Binding-site contacts:
Ligand atom C2 contacts residue GLN1071 of chain 1.B at 4.5 Å.
Ligand atom C4 contacts residue ASN717 of chain 1.B at 4.2 Å.
Ligand atom C5 contacts residue LEU922 of chain 1.B at 4.0 Å (hydrophobic).
Ligand atom C2 contacts residue ASN717 of chain 1.B at 2.5 Å.
Ligand atom C1 contacts residue LEU922 of chain 1.B at 4.3 Å (hydrophobic).
Ligand atom O6 contacts residue THR719 of chain 1.B at 4.4 Å.
Ligand atom N2 contacts residue ASN717 of chain 1.B at 2.9 Å (h-bond).
Ligand atom O4 contacts residue LEU922 of chain 1.B at 3.9 Å.
Ligand atom C1 contacts residue GLN1071 of chain 1.B at 4.3 Å.
Ligand atom O6 contacts residue GLN926 of chain 1.B at 4.1 Å.
Ligand atom O7 contacts residue LEU922 of chain 1.B at 3.0 Å.
Ligand atom C5 contacts residue ASN717 of chain 1.B at 3.6 Å.
Ligand atom C5 contacts residue GLN926 of chain 1.B at 4.3 Å.
Ligand atom C6 contacts residue GLN926 of chain 1.B at 4.2 Å.
Ligand atom C6 contacts residue LEU922 of chain 1.B at 4.4 Å (hydrophobic).
Ligand atom C8 contacts residue LEU922 of chain 1.B at 4.3 Å (hydrophobic).
Ligand atom C7 contacts residue LEU922 of chain 1.B at 3.9 Å (hydrophobic).
Ligand atom O7 contacts residue ASN717 of chain 1.B at 3.0 Å (h-bond).
Ligand atom O7 contacts residue GLN1071 of chain 1.B at 2.7 Å (h-bond).
Ligand atom O5 contacts residue ASN717 of chain 1.B at 2.4 Å (h-bond).
Ligand atom O5 contacts residue GLN1071 of chain 1.B at 4.2 Å.
Ligand atom C3 contacts residue LEU922 of chain 1.B at 4.3 Å (hydrophobic).
Ligand atom C1 contacts residue ASN717 of chain 1.B at 1.4 Å.
Ligand atom C8 contacts residue ASN717 of chain 1.B at 4.4 Å.
Ligand atom C3 contacts residue ASN717 of chain 1.B at 3.8 Å.
Ligand atom C7 contacts residue ASN717 of chain 1.B at 3.2 Å.
Ligand atom C7 contacts residue GLN1071 of chain 1.B at 3.8 Å.
Ligand atom C4 contacts residue LEU922 of chain 1.B at 4.5 Å (hydrophobic).

The small molecule below binds the protein below.
Small molecule (SMILES): CC(=O)N[C@H]1[C@H](O[C@H]2[C@H](O)[C@@H](NC(C)=O)CO[C@@H]2CO)O[C@H](CO)[C@@H](O)[C@@H]1O

Sequence of chain 1.B:
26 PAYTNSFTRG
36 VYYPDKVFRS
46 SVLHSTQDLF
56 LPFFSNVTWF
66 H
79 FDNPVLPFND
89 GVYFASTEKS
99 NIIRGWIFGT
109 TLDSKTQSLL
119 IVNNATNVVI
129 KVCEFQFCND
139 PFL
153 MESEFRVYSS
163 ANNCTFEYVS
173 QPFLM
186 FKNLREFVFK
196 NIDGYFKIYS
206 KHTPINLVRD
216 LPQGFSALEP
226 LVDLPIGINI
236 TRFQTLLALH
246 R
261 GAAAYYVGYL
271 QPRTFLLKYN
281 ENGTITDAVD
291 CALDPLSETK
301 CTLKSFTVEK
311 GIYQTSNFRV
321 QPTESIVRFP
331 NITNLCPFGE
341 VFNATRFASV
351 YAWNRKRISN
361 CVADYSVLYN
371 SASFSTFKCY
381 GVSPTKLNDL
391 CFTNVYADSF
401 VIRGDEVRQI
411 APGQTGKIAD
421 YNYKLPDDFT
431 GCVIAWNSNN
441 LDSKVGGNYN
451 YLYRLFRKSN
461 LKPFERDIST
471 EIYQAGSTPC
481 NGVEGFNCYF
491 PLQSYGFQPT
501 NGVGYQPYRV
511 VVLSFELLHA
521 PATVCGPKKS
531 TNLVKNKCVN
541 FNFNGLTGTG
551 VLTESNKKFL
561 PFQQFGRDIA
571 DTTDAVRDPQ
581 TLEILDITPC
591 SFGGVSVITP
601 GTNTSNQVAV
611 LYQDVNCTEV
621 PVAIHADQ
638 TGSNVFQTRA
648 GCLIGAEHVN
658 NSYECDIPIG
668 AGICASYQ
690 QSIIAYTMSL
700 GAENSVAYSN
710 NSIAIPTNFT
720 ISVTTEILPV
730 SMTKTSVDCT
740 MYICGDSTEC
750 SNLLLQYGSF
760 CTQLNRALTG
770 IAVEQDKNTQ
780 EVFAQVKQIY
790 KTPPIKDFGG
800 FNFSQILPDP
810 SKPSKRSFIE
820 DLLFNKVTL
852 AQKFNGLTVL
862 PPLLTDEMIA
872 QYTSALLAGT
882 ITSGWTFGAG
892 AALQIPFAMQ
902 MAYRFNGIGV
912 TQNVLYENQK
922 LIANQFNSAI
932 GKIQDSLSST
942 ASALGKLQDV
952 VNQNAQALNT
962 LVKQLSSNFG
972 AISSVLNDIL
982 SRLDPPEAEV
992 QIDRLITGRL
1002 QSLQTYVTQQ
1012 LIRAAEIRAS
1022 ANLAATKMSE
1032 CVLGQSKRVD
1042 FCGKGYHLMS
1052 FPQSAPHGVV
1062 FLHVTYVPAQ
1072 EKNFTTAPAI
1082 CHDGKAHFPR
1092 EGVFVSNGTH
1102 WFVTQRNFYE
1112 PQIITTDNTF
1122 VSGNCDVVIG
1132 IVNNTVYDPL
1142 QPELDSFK